The small molecule below binds the protein below.
Small molecule (SMILES): CC(=O)N[C@@H]1[C@@H](O)[C@H](O)[C@@H](CO)O[C@H]1O

Sequence of chain 18.B:
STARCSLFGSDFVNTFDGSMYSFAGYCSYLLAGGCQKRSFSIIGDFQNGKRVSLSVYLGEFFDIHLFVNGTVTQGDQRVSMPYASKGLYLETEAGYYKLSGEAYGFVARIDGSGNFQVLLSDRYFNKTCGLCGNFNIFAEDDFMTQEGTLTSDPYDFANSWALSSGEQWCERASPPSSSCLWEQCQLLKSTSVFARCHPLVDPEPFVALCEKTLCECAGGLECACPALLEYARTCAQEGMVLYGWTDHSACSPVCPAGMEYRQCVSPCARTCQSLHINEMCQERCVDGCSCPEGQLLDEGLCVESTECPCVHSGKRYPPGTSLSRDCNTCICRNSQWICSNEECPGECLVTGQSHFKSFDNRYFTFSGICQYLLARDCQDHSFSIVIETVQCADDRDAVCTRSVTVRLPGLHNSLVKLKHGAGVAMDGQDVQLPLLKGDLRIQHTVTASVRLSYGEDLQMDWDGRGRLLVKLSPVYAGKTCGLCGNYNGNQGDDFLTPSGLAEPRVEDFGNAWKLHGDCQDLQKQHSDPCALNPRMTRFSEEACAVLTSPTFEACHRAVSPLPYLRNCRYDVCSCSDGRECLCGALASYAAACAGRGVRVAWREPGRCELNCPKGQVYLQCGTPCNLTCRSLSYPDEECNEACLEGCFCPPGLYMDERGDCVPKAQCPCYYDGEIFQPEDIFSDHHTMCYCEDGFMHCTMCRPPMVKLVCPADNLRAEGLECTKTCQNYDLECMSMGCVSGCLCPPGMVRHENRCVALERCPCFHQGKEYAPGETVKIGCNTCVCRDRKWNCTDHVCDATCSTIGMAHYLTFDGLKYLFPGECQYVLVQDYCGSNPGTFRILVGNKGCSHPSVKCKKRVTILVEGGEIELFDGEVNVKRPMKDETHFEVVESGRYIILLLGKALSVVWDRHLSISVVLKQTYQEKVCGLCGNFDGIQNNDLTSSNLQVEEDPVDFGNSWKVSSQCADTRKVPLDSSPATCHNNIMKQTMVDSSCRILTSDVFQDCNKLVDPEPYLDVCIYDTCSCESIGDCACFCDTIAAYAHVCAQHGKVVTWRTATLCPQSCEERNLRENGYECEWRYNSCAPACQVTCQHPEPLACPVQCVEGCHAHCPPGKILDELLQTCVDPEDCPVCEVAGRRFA

Binding-site contacts:
Ligand atom C5 contacts residue ASN666 of chain 18.B at 3.7 Å.
Ligand atom C4 contacts residue ASN666 of chain 18.B at 4.2 Å.
Ligand atom C6 contacts residue THR663 of chain 18.B at 3.9 Å.
Ligand atom C3 contacts residue ASN666 of chain 18.B at 3.8 Å.
Ligand atom C8 contacts residue ASN666 of chain 18.B at 4.1 Å.
Ligand atom C7 contacts residue ASN666 of chain 18.B at 3.3 Å.
Ligand atom C1 contacts residue ASN666 of chain 18.B at 1.4 Å.
Ligand atom C8 contacts residue PRO691 of chain 18.B at 4.4 Å (hydrophobic).
Ligand atom O7 contacts residue ASN666 of chain 18.B at 3.2 Å (h-bond).
Ligand atom C8 contacts residue LEU693 of chain 18.B at 4.3 Å (hydrophobic).
Ligand atom C2 contacts residue ASN666 of chain 18.B at 2.5 Å.
Ligand atom O5 contacts residue THR663 of chain 18.B at 4.4 Å.
Ligand atom C5 contacts residue THR663 of chain 18.B at 4.1 Å.
Ligand atom N2 contacts residue ASN666 of chain 18.B at 2.9 Å (h-bond).
Ligand atom O5 contacts residue ASN666 of chain 18.B at 2.4 Å (h-bond).